The small molecule below binds the protein below.
Small molecule (SMILES): COCCOC(=O)/C(=N\O)C(C)=O

Sequence of chain 1.A:
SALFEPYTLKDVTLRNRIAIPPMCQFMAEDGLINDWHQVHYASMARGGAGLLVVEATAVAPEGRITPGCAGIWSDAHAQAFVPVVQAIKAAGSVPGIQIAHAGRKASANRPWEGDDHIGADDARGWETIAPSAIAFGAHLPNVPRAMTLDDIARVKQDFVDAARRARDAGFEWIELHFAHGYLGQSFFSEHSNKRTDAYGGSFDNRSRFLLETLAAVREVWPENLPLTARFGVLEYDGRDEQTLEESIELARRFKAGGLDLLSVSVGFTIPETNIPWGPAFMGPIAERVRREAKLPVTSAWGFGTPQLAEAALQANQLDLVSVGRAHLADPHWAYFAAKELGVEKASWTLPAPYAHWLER

Binding-site contacts:
Ligand atom C3 contacts residue ARG47 of chain 1.B at 4.0 Å.
Ligand atom C5 contacts residue ALA91 of chain 1.B at 3.7 Å (hydrophobic).
Ligand atom C5 contacts residue TRP37 of chain 1.A at 4.0 Å (hydrophobic).
Ligand atom O1 contacts residue MET28 of chain 1.A at 3.7 Å.
Ligand atom C2 contacts residue TRP37 of chain 1.A at 4.2 Å (hydrophobic).
Ligand atom O4 contacts residue ALA91 of chain 1.B at 3.7 Å.
Ligand atom O3 contacts residue ALA91 of chain 1.B at 2.9 Å (h-bond).
Ligand atom C1 contacts residue TRP37 of chain 1.A at 3.8 Å (hydrophobic).
Ligand atom O4 contacts residue ARG47 of chain 1.B at 3.3 Å (salt-bridge).
Ligand atom N1 contacts residue TRP37 of chain 1.A at 4.2 Å.
Ligand atom N1 contacts residue ALA91 of chain 1.B at 3.9 Å.
Ligand atom O5 contacts residue MET28 of chain 1.A at 4.4 Å.
Ligand atom C1 contacts residue ARG47 of chain 1.B at 4.1 Å.
Ligand atom C5 contacts residue PRO352 of chain 1.B at 3.8 Å (hydrophobic).
Ligand atom N1 contacts residue ARG47 of chain 1.B at 3.3 Å (salt-bridge).
Ligand atom O5 contacts residue PRO352 of chain 1.B at 3.7 Å.
Ligand atom C1 contacts residue ASP36 of chain 1.A at 3.7 Å.
Ligand atom O3 contacts residue ALA92 of chain 1.B at 4.0 Å.
Ligand atom C2 contacts residue ARG47 of chain 1.B at 4.2 Å.
Ligand atom C7 contacts residue MET28 of chain 1.A at 4.5 Å (hydrophobic).
Ligand atom C4 contacts residue ALA91 of chain 1.B at 4.0 Å (hydrophobic).
Ligand atom O2 contacts residue TRP37 of chain 1.A at 4.0 Å.
Ligand atom C3 contacts residue TRP37 of chain 1.A at 4.0 Å (hydrophobic).
Ligand atom C4 contacts residue TRP37 of chain 1.A at 4.0 Å (hydrophobic).
Ligand atom C6 contacts residue PRO352 of chain 1.B at 3.6 Å (hydrophobic).
Ligand atom O2 contacts residue MET28 of chain 1.A at 3.5 Å.
Ligand atom O4 contacts residue TRP37 of chain 1.A at 4.5 Å.
Ligand atom C6 contacts residue ALA91 of chain 1.B at 4.2 Å (hydrophobic).
Ligand atom C3 contacts residue ALA91 of chain 1.B at 4.3 Å (hydrophobic).
Ligand atom O4 contacts residue ALA92 of chain 1.B at 3.6 Å.
Ligand atom C5 contacts residue ALA92 of chain 1.B at 4.1 Å (hydrophobic).
Ligand atom O4 contacts residue ALA88 of chain 1.B at 4.4 Å.
Ligand atom O1 contacts residue TRP37 of chain 1.A at 3.9 Å.

Sequence of chain 1.B:
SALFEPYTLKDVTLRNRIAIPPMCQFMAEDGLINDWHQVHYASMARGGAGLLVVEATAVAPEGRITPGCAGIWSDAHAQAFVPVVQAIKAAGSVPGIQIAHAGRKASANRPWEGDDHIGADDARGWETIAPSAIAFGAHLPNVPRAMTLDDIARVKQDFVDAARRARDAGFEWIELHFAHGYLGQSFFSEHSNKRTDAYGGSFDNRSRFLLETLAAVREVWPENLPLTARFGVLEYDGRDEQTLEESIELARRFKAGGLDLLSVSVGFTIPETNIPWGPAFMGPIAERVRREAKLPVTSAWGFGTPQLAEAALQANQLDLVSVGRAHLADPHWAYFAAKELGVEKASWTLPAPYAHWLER